Sequence of chain 4.A:
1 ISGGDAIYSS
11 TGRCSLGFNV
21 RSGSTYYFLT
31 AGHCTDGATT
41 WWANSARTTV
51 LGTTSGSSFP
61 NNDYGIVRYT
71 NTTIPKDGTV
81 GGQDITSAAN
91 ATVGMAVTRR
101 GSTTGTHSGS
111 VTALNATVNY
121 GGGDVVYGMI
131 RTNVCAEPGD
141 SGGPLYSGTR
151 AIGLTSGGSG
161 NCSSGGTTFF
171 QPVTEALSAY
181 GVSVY

Binding-site contacts:
Ligand atom CD2 contacts residue THR155 of chain 4.A at 3.4 Å.
Ligand atom C contacts residue GLY139 of chain 4.A at 3.9 Å.
Ligand atom CG contacts residue TYR1 of chain 4.I at 1.0 Å (hydrophobic).
Ligand atom C contacts residue HIS33 of chain 4.A at 3.7 Å.
Ligand atom CB contacts residue SER141 of chain 4.A at 3.1 Å.
Ligand atom CD2 contacts residue GOL1 of chain 4.O at 4.0 Å.
Ligand atom N contacts residue SER156 of chain 4.A at 4.1 Å.
Ligand atom OXT contacts residue SER141 of chain 4.A at 2.3 Å (h-bond).
Ligand atom CD1 contacts residue TYR1 of chain 4.I at 0.7 Å (hydrophobic).
Ligand atom CD2 contacts residue SER156 of chain 4.A at 3.4 Å.
Ligand atom N contacts residue TYR1 of chain 4.I at 0.0 Å (h-bond).
Ligand atom C contacts residue TYR1 of chain 4.I at 0.0 Å (hydrophobic).
Ligand atom N contacts residue GOL1 of chain 4.O at 2.4 Å (h-bond).
Ligand atom CA contacts residue SER141 of chain 4.A at 2.4 Å.
Ligand atom OXT contacts residue HIS33 of chain 4.A at 2.7 Å (h-bond).
Ligand atom CG contacts residue SER141 of chain 4.A at 3.6 Å.
Ligand atom O contacts residue PRO138 of chain 4.A at 3.7 Å.
Ligand atom CA contacts residue PRO138 of chain 4.A at 3.8 Å (hydrophobic).
Ligand atom CD2 contacts residue TYR1 of chain 4.I at 1.7 Å (hydrophobic).
Ligand atom CB contacts residue TYR1 of chain 4.I at 0.8 Å (hydrophobic).
Ligand atom CD1 contacts residue GLY158 of chain 4.A at 3.8 Å.
Ligand atom CA contacts residue TYR1 of chain 4.I at 0.1 Å (hydrophobic).
Ligand atom CG contacts residue GLU137 of chain 4.A at 3.9 Å.
Ligand atom CD2 contacts residue GLY157 of chain 4.A at 3.3 Å.
Ligand atom O contacts residue TYR1 of chain 4.I at 0.0 Å (h-bond).
Ligand atom CB contacts residue PRO138 of chain 4.A at 3.6 Å (hydrophobic).
Ligand atom OXT contacts residue GOL1 of chain 4.O at 4.2 Å.
Ligand atom OXT contacts residue TYR1 of chain 4.I at 0.0 Å (h-bond).
Ligand atom CA contacts residue GOL1 of chain 4.O at 3.6 Å.
Ligand atom O contacts residue GLY139 of chain 4.A at 2.8 Å (h-bond).
Ligand atom O contacts residue ASP140 of chain 4.A at 3.8 Å.
Ligand atom N contacts residue SER141 of chain 4.A at 3.0 Å (h-bond).
Ligand atom CD2 contacts residue SER141 of chain 4.A at 3.0 Å.
Ligand atom C contacts residue SER141 of chain 4.A at 1.6 Å.
Ligand atom CB contacts residue GLU137 of chain 4.A at 3.4 Å.
Ligand atom CD1 contacts residue GLY157 of chain 4.A at 3.7 Å.
Ligand atom O contacts residue SER141 of chain 4.A at 2.5 Å (h-bond).
Ligand atom CG contacts residue GLY157 of chain 4.A at 4.0 Å.
Ligand atom CG contacts residue ALA136 of chain 4.A at 4.0 Å (hydrophobic).
Ligand atom CD1 contacts residue ALA136 of chain 4.A at 4.1 Å (hydrophobic).

A small-molecule ligand and the protein it binds are described below.
Small molecule (SMILES): CC(C)C[C@H](N)C(=O)O